A small-molecule ligand and the protein it binds are described below.
Small molecule (SMILES): Cc1ccc(C)c(C(=O)Nc2ccn3cc(-c4ccccc4)nc3n2)n1

Sequence of chain 1.C:
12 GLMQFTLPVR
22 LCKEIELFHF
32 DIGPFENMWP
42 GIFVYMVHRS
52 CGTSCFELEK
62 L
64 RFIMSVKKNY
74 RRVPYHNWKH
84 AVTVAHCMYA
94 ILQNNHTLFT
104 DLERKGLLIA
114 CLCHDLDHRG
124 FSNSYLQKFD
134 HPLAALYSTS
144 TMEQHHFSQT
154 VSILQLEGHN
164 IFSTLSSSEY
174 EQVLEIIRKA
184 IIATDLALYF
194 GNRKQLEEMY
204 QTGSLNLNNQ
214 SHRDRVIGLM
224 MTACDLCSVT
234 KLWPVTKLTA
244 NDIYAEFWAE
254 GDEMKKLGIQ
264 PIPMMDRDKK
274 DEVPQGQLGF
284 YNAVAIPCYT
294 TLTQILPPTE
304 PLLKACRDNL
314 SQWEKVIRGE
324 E

Binding-site contacts:
Ligand atom N15 contacts residue TYR247 of chain 1.C at 2.7 Å (h-bond).
Ligand atom N11 contacts residue GLN280 of chain 1.C at 3.0 Å (h-bond).
Ligand atom C12 contacts residue GLN280 of chain 1.C at 3.4 Å.
Ligand atom C16 contacts residue GLY279 of chain 1.C at 3.6 Å.
Ligand atom C23 contacts residue VAL276 of chain 1.C at 3.6 Å (hydrophobic).
Ligand atom C23 contacts residue LYS272 of chain 1.C at 3.6 Å.
Ligand atom C12 contacts residue MET267 of chain 1.C at 3.4 Å (hydrophobic).
Ligand atom C19 contacts residue MET267 of chain 1.C at 3.3 Å (hydrophobic).
Ligand atom C8 contacts residue VAL232 of chain 1.C at 3.6 Å (hydrophobic).
Ligand atom C13 contacts residue PHE283 of chain 1.C at 3.4 Å (hydrophobic).
Ligand atom C19 contacts residue GLY279 of chain 1.C at 3.2 Å.
Ligand atom C5 contacts residue PHE283 of chain 1.C at 3.5 Å (hydrophobic).
Ligand atom C14 contacts residue MET267 of chain 1.C at 3.0 Å (hydrophobic).
Ligand atom C18 contacts residue MET267 of chain 1.C at 3.3 Å (hydrophobic).
Ligand atom C16 contacts residue TYR247 of chain 1.C at 2.8 Å (hydrophobic).
Ligand atom C24 contacts residue PRO266 of chain 1.C at 3.5 Å (hydrophobic).
Ligand atom N20 contacts residue GLY279 of chain 1.C at 3.5 Å.
Ligand atom C22 contacts residue VAL276 of chain 1.C at 3.6 Å (hydrophobic).
Ligand atom C18 contacts residue GLY279 of chain 1.C at 3.6 Å.
Ligand atom C2 contacts residue ILE246 of chain 1.C at 3.6 Å (hydrophobic).
Ligand atom N15 contacts residue GLN280 of chain 1.C at 3.0 Å (h-bond).
Ligand atom C8 contacts residue ILE246 of chain 1.C at 3.2 Å (hydrophobic).
Ligand atom C13 contacts residue MET267 of chain 1.C at 3.2 Å (hydrophobic).
Ligand atom C25 contacts residue PRO266 of chain 1.C at 3.0 Å (hydrophobic).
Ligand atom C4 contacts residue PHE283 of chain 1.C at 3.6 Å (hydrophobic).
Ligand atom N17 contacts residue GLY279 of chain 1.C at 3.4 Å (h-bond).
Ligand atom C9 contacts residue PHE283 of chain 1.C at 3.6 Å (hydrophobic).
Ligand atom C22 contacts residue GLU275 of chain 1.C at 3.4 Å.
Ligand atom N11 contacts residue PHE283 of chain 1.C at 3.5 Å.
Ligand atom C8 contacts residue SER231 of chain 1.C at 3.6 Å.
Ligand atom N17 contacts residue MET267 of chain 1.C at 3.0 Å (h-bond).
Ligand atom C23 contacts residue GLU275 of chain 1.C at 3.1 Å.
Ligand atom C16 contacts residue MET267 of chain 1.C at 3.1 Å (hydrophobic).
Ligand atom C21 contacts residue GLY279 of chain 1.C at 3.5 Å.
Ligand atom N20 contacts residue MET267 of chain 1.C at 3.2 Å.
Ligand atom C21 contacts residue MET267 of chain 1.C at 3.5 Å (hydrophobic).
Ligand atom O10 contacts residue PHE283 of chain 1.C at 3.6 Å.
Ligand atom N20 contacts residue TYR247 of chain 1.C at 2.5 Å (h-bond).
Ligand atom N15 contacts residue MET267 of chain 1.C at 3.4 Å (h-bond).
Ligand atom C24 contacts residue GLU275 of chain 1.C at 2.9 Å.